Sequence of chain 1.A:
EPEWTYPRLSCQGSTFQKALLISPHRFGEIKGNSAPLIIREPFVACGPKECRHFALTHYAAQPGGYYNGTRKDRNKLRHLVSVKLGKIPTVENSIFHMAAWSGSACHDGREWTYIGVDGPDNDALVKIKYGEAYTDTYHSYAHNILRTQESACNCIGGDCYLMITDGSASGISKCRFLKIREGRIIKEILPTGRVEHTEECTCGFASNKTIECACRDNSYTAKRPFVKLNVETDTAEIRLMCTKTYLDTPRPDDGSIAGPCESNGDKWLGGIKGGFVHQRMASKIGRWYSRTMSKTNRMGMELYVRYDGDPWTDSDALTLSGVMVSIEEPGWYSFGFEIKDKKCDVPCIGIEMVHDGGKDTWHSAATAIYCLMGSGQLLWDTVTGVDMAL

Binding-site contacts:
Ligand atom O39 contacts residue GLU200 of chain 1.A at 3.2 Å (salt-bridge).
Ligand atom C6 contacts residue GLU41 of chain 1.A at 3.7 Å.
Ligand atom O37 contacts residue ASP73 of chain 1.A at 3.5 Å.
Ligand atom C10 contacts residue ARG40 of chain 1.A at 3.8 Å.
Ligand atom C29 contacts residue GLU150 of chain 1.A at 3.8 Å.
Ligand atom C4 contacts residue ARG216 of chain 1.A at 3.8 Å.
Ligand atom C14 contacts residue GLU199 of chain 1.A at 3.1 Å.
Ligand atom C38 contacts residue GLU200 of chain 1.A at 3.4 Å.
Ligand atom C3 contacts residue TYR333 of chain 1.A at 3.8 Å (hydrophobic).
Ligand atom C32 contacts residue ARG74 of chain 1.A at 3.8 Å.
Ligand atom C31 contacts residue ARG74 of chain 1.A at 3.7 Å.
Ligand atom C15 contacts residue GLU199 of chain 1.A at 3.1 Å.
Ligand atom C21 contacts residue GLU199 of chain 1.A at 3.7 Å.
Ligand atom O43 contacts residue TRP101 of chain 1.A at 3.3 Å (h-bond).
Ligand atom C10 contacts residue TYR333 of chain 1.A at 3.4 Å (hydrophobic).
Ligand atom C14 contacts residue ARG216 of chain 1.A at 3.6 Å.
Ligand atom C38 contacts residue GLU150 of chain 1.A at 3.3 Å.
Ligand atom O43 contacts residue ARG78 of chain 1.A at 3.6 Å.
Ligand atom C1 contacts residue ASP73 of chain 1.A at 3.5 Å.
Ligand atom O49 contacts residue ARG216 of chain 1.A at 3.4 Å (salt-bridge).
Ligand atom O49 contacts residue ARG298 of chain 1.A at 3.6 Å.
Ligand atom C1 contacts residue GLU41 of chain 1.A at 3.6 Å.
Ligand atom O43 contacts residue GLU41 of chain 1.A at 3.5 Å.
Ligand atom C15 contacts residue ARG216 of chain 1.A at 3.3 Å.
Ligand atom O37 contacts residue ARG74 of chain 1.A at 2.8 Å (salt-bridge).
Ligand atom C15 contacts residue ASN218 of chain 1.A at 3.4 Å.
Ligand atom C5 contacts residue TYR333 of chain 1.A at 3.1 Å (hydrophobic).
Ligand atom C10 contacts residue ARG298 of chain 1.A at 3.6 Å.
Ligand atom C31 contacts residue TRP101 of chain 1.A at 3.8 Å (hydrophobic).
Ligand atom C30 contacts residue SER102 of chain 1.A at 3.8 Å.
Ligand atom C42 contacts residue TRP101 of chain 1.A at 3.0 Å (hydrophobic).
Ligand atom C6 contacts residue ASP73 of chain 1.A at 3.8 Å.
Ligand atom C6 contacts residue ARG40 of chain 1.A at 3.7 Å.
Ligand atom O49 contacts residue TYR333 of chain 1.A at 3.7 Å.
Ligand atom C21 contacts residue ARG147 of chain 1.A at 3.3 Å.
Ligand atom C42 contacts residue GLU150 of chain 1.A at 3.4 Å.
Ligand atom C4 contacts residue TYR333 of chain 1.A at 3.2 Å (hydrophobic).
Ligand atom C6 contacts residue TYR333 of chain 1.A at 3.5 Å (hydrophobic).
Ligand atom O50 contacts residue ARG40 of chain 1.A at 2.8 Å (salt-bridge).
Ligand atom O50 contacts residue ARG298 of chain 1.A at 2.9 Å (salt-bridge).

The protein below binds the small molecule below.
Small molecule (SMILES): CCC(CC)Nc1cc(C(=O)O)ccc1N1C(=O)CCC1(CO)CO